The protein below binds the small molecule below.
Small molecule (SMILES): OC[C@H]1O[C@@H](O)[C@@H](O)[C@@H](O)[C@@H]1O

Sequence of chain 26.F:
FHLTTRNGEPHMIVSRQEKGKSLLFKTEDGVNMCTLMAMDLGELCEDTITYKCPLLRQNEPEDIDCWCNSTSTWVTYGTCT

Binding-site contacts:
Ligand atom O2 contacts residue HIS2 of chain 26.F at 3.4 Å (h-bond).
Ligand atom C3 contacts residue BMA1 of chain 26.BA at 2.5 Å.
Ligand atom C3 contacts residue NAG1 of chain 26.Z at 4.1 Å.
Ligand atom C4 contacts residue BMA1 of chain 26.BA at 3.6 Å.
Ligand atom C1 contacts residue NAG1 of chain 26.Z at 1.7 Å.
Ligand atom O5 contacts residue NAG1 of chain 26.Z at 2.5 Å (h-bond).
Ligand atom O3 contacts residue BMA1 of chain 26.BA at 1.1 Å.
Ligand atom C2 contacts residue NAG1 of chain 26.Z at 2.9 Å.
Ligand atom O4 contacts residue BMA1 of chain 26.BA at 4.0 Å.
Ligand atom O2 contacts residue NAG1 of chain 26.Z at 3.4 Å (h-bond).
Ligand atom O6 contacts residue NAG1 of chain 26.Z at 4.5 Å.
Ligand atom C2 contacts residue HIS2 of chain 26.F at 4.5 Å.
Ligand atom C5 contacts residue NAG1 of chain 26.Z at 3.8 Å.
Ligand atom C2 contacts residue BMA1 of chain 26.BA at 3.2 Å.
Ligand atom O2 contacts residue BMA1 of chain 26.BA at 3.0 Å (h-bond).